Binding-site contacts:
Ligand atom C2 contacts residue ALA9 of chain 1.B at 3.6 Å (hydrophobic).
Ligand atom C6 contacts residue ILE7 of chain 1.B at 3.5 Å (hydrophobic).
Ligand atom NAH contacts residue ALA9 of chain 1.B at 3.5 Å (h-bond).
Ligand atom N1 contacts residue PHE34 of chain 1.B at 3.5 Å.
Ligand atom N1 contacts residue VAL8 of chain 1.B at 3.3 Å (h-bond).
Ligand atom CAN contacts residue ILE119 of chain 1.B at 3.6 Å (hydrophobic).
Ligand atom N1 contacts residue ILE7 of chain 1.B at 3.3 Å (h-bond).
Ligand atom OAX contacts residue MET31 of chain 1.B at 3.4 Å.
Ligand atom C2 contacts residue VAL8 of chain 1.B at 3.7 Å (hydrophobic).
Ligand atom C6 contacts residue PHE34 of chain 1.B at 3.4 Å (hydrophobic).
Ligand atom CAA contacts residue LEU67 of chain 1.B at 3.7 Å (hydrophobic).
Ligand atom C4 contacts residue GLU30 of chain 1.B at 3.5 Å.
Ligand atom CAK contacts residue NDP1 of chain 1.F at 3.5 Å.
Ligand atom C2 contacts residue GLU30 of chain 1.B at 3.5 Å.
Ligand atom CAN contacts residue THR56 of chain 1.B at 3.6 Å.
Ligand atom CAN contacts residue ILE60 of chain 1.B at 3.7 Å (hydrophobic).
Ligand atom C6 contacts residue NDP1 of chain 1.F at 3.3 Å.
Ligand atom NAJ contacts residue TYR125 of chain 1.B at 3.4 Å (h-bond).
Ligand atom CAV contacts residue PRO61 of chain 1.B at 3.7 Å (hydrophobic).
Ligand atom C5 contacts residue NDP1 of chain 1.F at 3.5 Å.
Ligand atom CAY contacts residue LEU67 of chain 1.B at 3.7 Å (hydrophobic).
Ligand atom NAJ contacts residue PHE34 of chain 1.B at 3.4 Å.
Ligand atom CAT contacts residue ILE60 of chain 1.B at 3.7 Å (hydrophobic).
Ligand atom N3 contacts residue PHE34 of chain 1.B at 3.8 Å.
Ligand atom CAY contacts residue PHE64 of chain 1.B at 3.7 Å (hydrophobic).
Ligand atom CAZ contacts residue GLU30 of chain 1.B at 3.1 Å.
Ligand atom NAH contacts residue THR138 of chain 1.B at 3.6 Å.
Ligand atom NAJ contacts residue ILE119 of chain 1.B at 2.9 Å (h-bond).
Ligand atom CAZ contacts residue MET31 of chain 1.B at 3.2 Å (hydrophobic).
Ligand atom NAH contacts residue VAL8 of chain 1.B at 3.4 Å.
Ligand atom N3 contacts residue GLU30 of chain 1.B at 2.6 Å (salt-bridge).
Ligand atom CAI contacts residue GLU30 of chain 1.B at 3.5 Å.
Ligand atom N1 contacts residue NDP1 of chain 1.F at 3.5 Å (h-bond).
Ligand atom NAJ contacts residue ILE7 of chain 1.B at 2.9 Å (h-bond).
Ligand atom C5 contacts residue PHE34 of chain 1.B at 3.6 Å (hydrophobic).
Ligand atom NAJ contacts residue NDP1 of chain 1.F at 3.8 Å.
Ligand atom CAL contacts residue NDP1 of chain 1.F at 3.6 Å.
Ligand atom NAH contacts residue GLU30 of chain 1.B at 2.7 Å (salt-bridge).
Ligand atom CBB contacts residue SER59 of chain 1.B at 3.3 Å.
Ligand atom CAA contacts residue MET31 of chain 1.B at 3.8 Å (hydrophobic).

Sequence of chain 1.B:
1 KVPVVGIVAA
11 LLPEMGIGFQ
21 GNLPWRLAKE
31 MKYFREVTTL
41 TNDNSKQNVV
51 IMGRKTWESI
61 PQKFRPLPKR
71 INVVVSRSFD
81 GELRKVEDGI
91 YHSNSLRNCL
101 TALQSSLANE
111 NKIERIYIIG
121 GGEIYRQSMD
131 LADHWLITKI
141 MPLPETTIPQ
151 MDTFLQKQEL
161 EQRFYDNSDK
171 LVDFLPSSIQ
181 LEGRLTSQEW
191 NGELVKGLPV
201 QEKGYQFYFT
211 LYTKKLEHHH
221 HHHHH

A small-molecule ligand and the protein it binds are described below.
Small molecule (SMILES): CCc1nc(N)nc(N)c1C#C[C@H](C)c1cc(OC)cc(N2CCOCC2)c1